The protein below binds the small molecule below.
Small molecule (SMILES): Cc1nc(-c2ccc(OCCCCCN3CCN(c4ccnc(N)c4)C3=O)cc2)no1

Sequence of chain 27.C:
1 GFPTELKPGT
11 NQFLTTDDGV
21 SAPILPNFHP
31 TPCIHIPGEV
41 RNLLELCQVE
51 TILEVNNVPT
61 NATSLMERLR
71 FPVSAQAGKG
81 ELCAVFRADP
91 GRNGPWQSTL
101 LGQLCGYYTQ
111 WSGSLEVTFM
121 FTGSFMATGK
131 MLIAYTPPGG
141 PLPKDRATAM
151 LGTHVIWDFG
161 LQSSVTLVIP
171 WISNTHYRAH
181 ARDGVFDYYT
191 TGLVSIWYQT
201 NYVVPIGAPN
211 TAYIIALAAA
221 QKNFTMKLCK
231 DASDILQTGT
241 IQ

Sequence of chain 27.A:
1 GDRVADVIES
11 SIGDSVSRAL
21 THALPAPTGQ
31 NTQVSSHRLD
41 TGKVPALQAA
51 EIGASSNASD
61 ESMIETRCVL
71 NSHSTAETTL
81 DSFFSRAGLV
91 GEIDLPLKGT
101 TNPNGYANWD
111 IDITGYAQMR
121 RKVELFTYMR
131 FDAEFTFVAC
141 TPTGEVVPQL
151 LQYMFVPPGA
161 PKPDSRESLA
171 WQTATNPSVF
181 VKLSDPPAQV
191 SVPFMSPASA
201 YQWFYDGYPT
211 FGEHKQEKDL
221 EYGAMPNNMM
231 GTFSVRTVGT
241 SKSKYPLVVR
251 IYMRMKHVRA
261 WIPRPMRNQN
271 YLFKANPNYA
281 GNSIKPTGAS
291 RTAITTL

Binding-site contacts:
Ligand atom C19 contacts residue VAL192 of chain 27.A at 3.4 Å (hydrophobic).
Ligand atom C15 contacts residue MET195 of chain 27.A at 3.8 Å (hydrophobic).
Ligand atom C2 contacts residue THR114 of chain 27.A at 3.6 Å.
Ligand atom O3 contacts residue ASP112 of chain 27.A at 3.6 Å.
Ligand atom N6 contacts residue PHE155 of chain 27.A at 3.8 Å.
Ligand atom N2 contacts residue TRP203 of chain 27.A at 3.9 Å.
Ligand atom C8 contacts residue TYR201 of chain 27.A at 3.3 Å (hydrophobic).
Ligand atom C17 contacts residue PHE135 of chain 27.A at 3.9 Å (hydrophobic).
Ligand atom N1 contacts residue THR114 of chain 27.A at 4.0 Å.
Ligand atom C16 contacts residue PHE155 of chain 27.A at 3.9 Å (hydrophobic).
Ligand atom N4 contacts residue TRP203 of chain 27.A at 3.6 Å (h-bond).
Ligand atom O2 contacts residue PHE137 of chain 27.A at 4.0 Å.
Ligand atom C7 contacts residue TYR201 of chain 27.A at 3.8 Å (hydrophobic).
Ligand atom C14 contacts residue PHE155 of chain 27.A at 3.9 Å (hydrophobic).
Ligand atom C5 contacts residue TRP203 of chain 27.A at 3.8 Å (hydrophobic).
Ligand atom N5 contacts residue PHE233 of chain 27.A at 3.2 Å.
Ligand atom O1 contacts residue MET195 of chain 27.A at 3.2 Å.
Ligand atom C7 contacts residue ASN228 of chain 27.A at 3.8 Å.
Ligand atom C19 contacts residue ILE24 of chain 27.C at 3.5 Å (hydrophobic).
Ligand atom C22 contacts residue VAL179 of chain 27.A at 3.4 Å (hydrophobic).
Ligand atom C13 contacts residue PHE135 of chain 27.A at 3.4 Å (hydrophobic).
Ligand atom C9 contacts residue ILE113 of chain 27.A at 3.7 Å (hydrophobic).
Ligand atom O3 contacts residue ILE113 of chain 27.A at 3.0 Å (h-bond).
Ligand atom C4 contacts residue TRP203 of chain 27.A at 4.0 Å (hydrophobic).
Ligand atom N1 contacts residue ASP112 of chain 27.A at 3.9 Å.
Ligand atom C12 contacts residue MET195 of chain 27.A at 3.8 Å (hydrophobic).
Ligand atom N6 contacts residue ILE24 of chain 27.C at 3.9 Å.
Ligand atom C14 contacts residue MET195 of chain 27.A at 3.9 Å (hydrophobic).
Ligand atom C13 contacts residue ILE111 of chain 27.A at 4.0 Å (hydrophobic).
Ligand atom C16 contacts residue PHE135 of chain 27.A at 3.4 Å (hydrophobic).
Ligand atom C15 contacts residue VAL192 of chain 27.A at 3.2 Å (hydrophobic).
Ligand atom C2 contacts residue ASP112 of chain 27.A at 2.8 Å.
Ligand atom N5 contacts residue PHE137 of chain 27.A at 3.5 Å.
Ligand atom C3 contacts residue ASP112 of chain 27.A at 3.0 Å.
Ligand atom C18 contacts residue PHE155 of chain 27.A at 3.9 Å (hydrophobic).
Ligand atom C14 contacts residue PHE135 of chain 27.A at 3.7 Å (hydrophobic).
Ligand atom C13 contacts residue MET195 of chain 27.A at 3.9 Å (hydrophobic).
Ligand atom C16 contacts residue ILE111 of chain 27.A at 3.5 Å (hydrophobic).
Ligand atom C17 contacts residue PHE155 of chain 27.A at 3.7 Å (hydrophobic).
Ligand atom O2 contacts residue PHE233 of chain 27.A at 3.0 Å.

Sequence of chain 28.C:
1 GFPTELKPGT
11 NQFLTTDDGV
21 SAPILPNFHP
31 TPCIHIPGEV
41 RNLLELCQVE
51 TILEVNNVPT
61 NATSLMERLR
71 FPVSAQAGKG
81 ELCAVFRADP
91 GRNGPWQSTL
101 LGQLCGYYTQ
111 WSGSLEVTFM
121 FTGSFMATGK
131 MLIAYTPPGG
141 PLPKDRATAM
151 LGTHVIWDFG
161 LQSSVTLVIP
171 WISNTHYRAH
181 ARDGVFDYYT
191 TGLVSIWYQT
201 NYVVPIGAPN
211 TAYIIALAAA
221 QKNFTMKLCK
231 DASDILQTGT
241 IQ